Binding-site contacts:
Ligand atom N2 contacts residue LEU46 of chain 1.B at 4.4 Å.
Ligand atom C7 contacts residue ASN53 of chain 1.B at 3.5 Å.
Ligand atom C5 contacts residue ASN53 of chain 1.B at 3.6 Å.
Ligand atom C2 contacts residue ASN53 of chain 1.B at 2.6 Å.
Ligand atom O7 contacts residue LEU46 of chain 1.B at 4.4 Å.
Ligand atom C6 contacts residue THR55 of chain 1.B at 3.9 Å.
Ligand atom C7 contacts residue LEU46 of chain 1.B at 4.1 Å (hydrophobic).
Ligand atom O5 contacts residue ASN53 of chain 1.B at 2.3 Å (h-bond).
Ligand atom C3 contacts residue ASN53 of chain 1.B at 3.9 Å.
Ligand atom C1 contacts residue ASN53 of chain 1.B at 1.4 Å.
Ligand atom O7 contacts residue ASN53 of chain 1.B at 3.3 Å (h-bond).
Ligand atom C8 contacts residue LEU46 of chain 1.B at 4.1 Å (hydrophobic).
Ligand atom N2 contacts residue ASN53 of chain 1.B at 3.2 Å (h-bond).
Ligand atom C4 contacts residue ASN53 of chain 1.B at 4.3 Å.

The protein below binds the small molecule below.
Small molecule (SMILES): CC(=O)N[C@H]1[C@H](O[C@H]2[C@H](O)[C@@H](NC(C)=O)CO[C@@H]2CO)O[C@H](CO)[C@@H](O[C@@H]2O[C@H](CO[C@H]3O[C@H](CO)[C@@H](O)[C@H](O)[C@@H]3O[C@@H]3O[C@H](CO)[C@@H](O[C@@H]4O[C@H](CO[C@]5(C(=O)O)C[C@H](O)[C@@H](NC(C)=O)[C@H]([C@H](O)[C@H](O)CO)O5)[C@H](O)[C@H](O)[C@H]4O)[C@H](O)[C@H]3NC(C)=O)[C@@H](O)[C@H](O[C@H]3O[C@H](CO)[C@@H](O)[C@H](O)[C@@H]3O)[C@@H]2O)[C@@H]1O

Sequence of chain 1.B:
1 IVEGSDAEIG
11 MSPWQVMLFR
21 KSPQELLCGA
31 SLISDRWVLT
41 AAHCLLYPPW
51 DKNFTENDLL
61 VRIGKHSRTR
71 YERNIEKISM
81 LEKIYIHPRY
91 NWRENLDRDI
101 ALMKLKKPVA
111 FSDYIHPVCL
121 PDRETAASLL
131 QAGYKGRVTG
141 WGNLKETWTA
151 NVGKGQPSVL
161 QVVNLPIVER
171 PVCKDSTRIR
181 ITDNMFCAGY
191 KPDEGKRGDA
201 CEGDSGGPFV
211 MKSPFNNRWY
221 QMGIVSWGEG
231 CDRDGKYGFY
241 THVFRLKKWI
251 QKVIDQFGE